Binding-site contacts:
Ligand atom C1 contacts residue ILE98 of chain 1.G at 3.9 Å (hydrophobic).
Ligand atom C18 contacts residue TRP125 of chain 1.G at 3.4 Å (hydrophobic).
Ligand atom C23 contacts residue ASP163 of chain 1.G at 3.7 Å.
Ligand atom C4 contacts residue GLY88 of chain 1.G at 4.0 Å.
Ligand atom C7 contacts residue ASP163 of chain 1.G at 3.4 Å.
Ligand atom C9 contacts residue ILE98 of chain 1.G at 4.0 Å (hydrophobic).
Ligand atom C12 contacts residue ASP163 of chain 1.G at 3.2 Å.
Ligand atom C19 contacts residue TRP125 of chain 1.G at 3.5 Å (hydrophobic).
Ligand atom C9 contacts residue TRP101 of chain 1.G at 3.9 Å (hydrophobic).
Ligand atom C11 contacts residue ASP163 of chain 1.G at 3.7 Å.
Ligand atom C20 contacts residue PHE178 of chain 1.G at 3.9 Å (hydrophobic).
Ligand atom C18 contacts residue LEU87 of chain 1.G at 3.4 Å (hydrophobic).
Ligand atom C21 contacts residue TYR166 of chain 1.G at 3.3 Å (hydrophobic).
Ligand atom C22 contacts residue TYR118 of chain 1.G at 3.9 Å (hydrophobic).
Ligand atom C13 contacts residue VAL159 of chain 1.G at 3.7 Å (hydrophobic).
Ligand atom C24 contacts residue GLN71 of chain 1.G at 3.7 Å.
Ligand atom C6 contacts residue ARG102 of chain 1.G at 3.9 Å.
Ligand atom C17 contacts residue MET67 of chain 1.G at 4.0 Å (hydrophobic).
Ligand atom N2 contacts residue ASP163 of chain 1.G at 3.9 Å.
Ligand atom C24 contacts residue SER85 of chain 1.G at 3.9 Å.
Ligand atom C23 contacts residue GLN105 of chain 1.G at 3.8 Å.
Ligand atom N3 contacts residue ALA86 of chain 1.G at 3.8 Å.
Ligand atom C22 contacts residue TRP101 of chain 1.G at 3.6 Å (hydrophobic).
Ligand atom C10 contacts residue TRP101 of chain 1.G at 3.8 Å (hydrophobic).
Ligand atom C2 contacts residue ILE98 of chain 1.G at 3.7 Å (hydrophobic).
Ligand atom C6 contacts residue ASP163 of chain 1.G at 3.5 Å.
Ligand atom C24 contacts residue MET67 of chain 1.G at 3.8 Å (hydrophobic).
Ligand atom N3 contacts residue MET67 of chain 1.G at 3.7 Å.
Ligand atom C4 contacts residue SER89 of chain 1.G at 4.0 Å.
Ligand atom C3 contacts residue GLY88 of chain 1.G at 3.6 Å.
Ligand atom C17 contacts residue LEU87 of chain 1.G at 4.0 Å (hydrophobic).
Ligand atom C7 contacts residue ILE98 of chain 1.G at 3.6 Å (hydrophobic).
Ligand atom C14 contacts residue LEU87 of chain 1.G at 3.9 Å (hydrophobic).
Ligand atom C25 contacts residue ALA86 of chain 1.G at 3.0 Å (hydrophobic).
Ligand atom C21 contacts residue PHE178 of chain 1.G at 4.0 Å (hydrophobic).
Ligand atom C19 contacts residue LEU87 of chain 1.G at 3.4 Å (hydrophobic).
Ligand atom C23 contacts residue CYS160 of chain 1.G at 3.7 Å (hydrophobic).
Ligand atom C15 contacts residue ILE98 of chain 1.G at 4.0 Å (hydrophobic).
Ligand atom C25 contacts residue TRP125 of chain 1.G at 3.8 Å (hydrophobic).
Ligand atom C13 contacts residue ASP163 of chain 1.G at 3.6 Å.

The small molecule below binds the protein below.
Small molecule (SMILES): CN(C)c1ccc(C(=C2C=CC(=[N+](C)C)C=C2)c2ccc(N(C)C)cc2)cc1

Sequence of chain 1.G:
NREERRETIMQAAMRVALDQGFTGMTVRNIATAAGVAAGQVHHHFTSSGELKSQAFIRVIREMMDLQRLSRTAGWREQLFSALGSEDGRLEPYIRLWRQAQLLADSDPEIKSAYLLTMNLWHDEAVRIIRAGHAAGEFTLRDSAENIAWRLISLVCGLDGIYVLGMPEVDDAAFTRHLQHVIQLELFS